This protein binds this small molecule.
Small molecule (SMILES): CC(=O)N[C@@H]1[C@@H](O)[C@H](O)[C@@H](CO)O[C@H]1O

Sequence of chain 1.C:
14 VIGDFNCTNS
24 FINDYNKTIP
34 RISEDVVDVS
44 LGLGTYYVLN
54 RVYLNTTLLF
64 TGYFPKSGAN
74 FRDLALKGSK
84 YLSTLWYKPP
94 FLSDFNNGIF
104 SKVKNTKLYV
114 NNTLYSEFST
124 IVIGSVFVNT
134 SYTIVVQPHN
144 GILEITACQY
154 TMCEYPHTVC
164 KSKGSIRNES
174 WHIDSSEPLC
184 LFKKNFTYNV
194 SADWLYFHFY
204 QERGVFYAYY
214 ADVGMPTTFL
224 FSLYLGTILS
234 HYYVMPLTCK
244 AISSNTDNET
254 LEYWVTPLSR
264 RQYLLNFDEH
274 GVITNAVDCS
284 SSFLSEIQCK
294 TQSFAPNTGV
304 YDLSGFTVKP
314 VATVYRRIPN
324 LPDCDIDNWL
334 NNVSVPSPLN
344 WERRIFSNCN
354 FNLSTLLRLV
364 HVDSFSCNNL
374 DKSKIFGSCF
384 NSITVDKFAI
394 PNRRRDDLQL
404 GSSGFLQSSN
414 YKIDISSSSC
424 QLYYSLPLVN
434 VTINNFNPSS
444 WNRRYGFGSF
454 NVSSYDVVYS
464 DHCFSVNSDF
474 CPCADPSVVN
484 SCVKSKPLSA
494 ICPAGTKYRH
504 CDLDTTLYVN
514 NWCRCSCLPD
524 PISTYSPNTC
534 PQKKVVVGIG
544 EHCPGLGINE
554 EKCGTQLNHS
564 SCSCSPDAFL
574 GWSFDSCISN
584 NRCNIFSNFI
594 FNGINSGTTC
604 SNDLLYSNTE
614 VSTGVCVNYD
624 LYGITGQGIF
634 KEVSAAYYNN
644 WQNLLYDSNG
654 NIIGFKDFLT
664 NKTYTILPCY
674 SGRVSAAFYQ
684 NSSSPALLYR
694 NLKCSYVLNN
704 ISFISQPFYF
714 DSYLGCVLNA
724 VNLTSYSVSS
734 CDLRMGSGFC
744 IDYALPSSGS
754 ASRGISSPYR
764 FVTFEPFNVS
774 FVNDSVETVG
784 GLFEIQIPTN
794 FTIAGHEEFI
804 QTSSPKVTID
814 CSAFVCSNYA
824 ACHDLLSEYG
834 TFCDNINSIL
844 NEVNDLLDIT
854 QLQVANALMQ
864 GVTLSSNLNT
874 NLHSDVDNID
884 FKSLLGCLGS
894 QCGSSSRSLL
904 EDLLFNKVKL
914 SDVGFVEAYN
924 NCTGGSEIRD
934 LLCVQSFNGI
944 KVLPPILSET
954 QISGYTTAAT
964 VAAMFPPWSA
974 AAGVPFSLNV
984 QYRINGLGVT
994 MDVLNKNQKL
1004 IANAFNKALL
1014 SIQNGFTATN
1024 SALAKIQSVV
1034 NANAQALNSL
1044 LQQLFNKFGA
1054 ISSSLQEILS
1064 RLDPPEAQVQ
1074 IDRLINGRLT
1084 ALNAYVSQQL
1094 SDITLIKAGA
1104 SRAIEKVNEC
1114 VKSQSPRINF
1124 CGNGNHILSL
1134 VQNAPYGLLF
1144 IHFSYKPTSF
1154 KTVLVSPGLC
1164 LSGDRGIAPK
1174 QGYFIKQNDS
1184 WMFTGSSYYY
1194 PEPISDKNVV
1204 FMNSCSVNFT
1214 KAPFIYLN

Binding-site contacts:
Ligand atom C7 contacts residue ASN114 of chain 1.C at 3.4 Å.
Ligand atom C1 contacts residue VAL113 of chain 1.C at 4.3 Å (hydrophobic).
Ligand atom C8 contacts residue ASN114 of chain 1.C at 4.5 Å.
Ligand atom C4 contacts residue ASN114 of chain 1.C at 4.2 Å.
Ligand atom C5 contacts residue ASN114 of chain 1.C at 3.7 Å.
Ligand atom N2 contacts residue VAL113 of chain 1.C at 3.8 Å.
Ligand atom C1 contacts residue ASN114 of chain 1.C at 1.4 Å.
Ligand atom O5 contacts residue ASN114 of chain 1.C at 2.4 Å (h-bond).
Ligand atom C7 contacts residue VAL113 of chain 1.C at 4.2 Å (hydrophobic).
Ligand atom C2 contacts residue ASN114 of chain 1.C at 2.4 Å.
Ligand atom C3 contacts residue ASN114 of chain 1.C at 3.8 Å.
Ligand atom C8 contacts residue VAL113 of chain 1.C at 3.9 Å (hydrophobic).
Ligand atom O7 contacts residue ASN114 of chain 1.C at 3.5 Å (h-bond).
Ligand atom N2 contacts residue ASN114 of chain 1.C at 2.9 Å (h-bond).
Ligand atom C8 contacts residue TYR118 of chain 1.C at 3.5 Å (hydrophobic).